Binding-site contacts:
Ligand atom C05 contacts residue THR234 of chain 1.C at 3.5 Å.
Ligand atom C08 contacts residue TYR74 of chain 1.C at 3.6 Å (hydrophobic).
Ligand atom C10 contacts residue TYR74 of chain 1.C at 3.8 Å (hydrophobic).
Ligand atom N23 contacts residue ASP35 of chain 1.C at 2.6 Å (salt-bridge).
Ligand atom C14 contacts residue TYR74 of chain 1.C at 3.6 Å (hydrophobic).
Ligand atom C17 contacts residue LYS78 of chain 1.C at 3.7 Å.
Ligand atom O13 contacts residue TRP79 of chain 1.C at 3.3 Å (h-bond).
Ligand atom O04 contacts residue GLY233 of chain 1.C at 3.2 Å (h-bond).
Ligand atom N25 contacts residue GLY233 of chain 1.C at 3.6 Å.
Ligand atom C15 contacts residue PHE111 of chain 1.C at 3.6 Å (hydrophobic).
Ligand atom C22 contacts residue ASP35 of chain 1.C at 3.3 Å.
Ligand atom C24 contacts residue ASP35 of chain 1.C at 3.5 Å.
Ligand atom C19 contacts residue VAL72 of chain 1.C at 3.6 Å (hydrophobic).
Ligand atom C18 contacts residue LYS78 of chain 1.C at 3.2 Å.
Ligand atom C16 contacts residue PHE111 of chain 1.C at 3.7 Å (hydrophobic).
Ligand atom C21 contacts residue ILE121 of chain 1.C at 3.2 Å (hydrophobic).
Ligand atom C06 contacts residue THR234 of chain 1.C at 3.7 Å.
Ligand atom C18 contacts residue GLY77 of chain 1.C at 3.5 Å.
Ligand atom C06 contacts residue TYR74 of chain 1.C at 3.9 Å (hydrophobic).
Ligand atom C14 contacts residue PHE111 of chain 1.C at 3.7 Å (hydrophobic).
Ligand atom C06 contacts residue ASP231 of chain 1.C at 3.5 Å.
Ligand atom C28 contacts residue ILE113 of chain 1.C at 3.8 Å (hydrophobic).
Ligand atom C17 contacts residue GLY77 of chain 1.C at 3.8 Å.
Ligand atom N25 contacts residue ASP35 of chain 1.C at 2.9 Å (salt-bridge).
Ligand atom C19 contacts residue PHE111 of chain 1.C at 3.8 Å (hydrophobic).
Ligand atom C17 contacts residue PHE111 of chain 1.C at 3.8 Å (hydrophobic).
Ligand atom N25 contacts residue ASP231 of chain 1.C at 2.8 Å (salt-bridge).
Ligand atom C18 contacts residue TYR74 of chain 1.C at 3.8 Å (hydrophobic).
Ligand atom C19 contacts residue TRP79 of chain 1.C at 3.4 Å (hydrophobic).
Ligand atom C05 contacts residue TYR74 of chain 1.C at 3.7 Å (hydrophobic).
Ligand atom C19 contacts residue TYR74 of chain 1.C at 3.6 Å (hydrophobic).
Ligand atom C16 contacts residue LYS110 of chain 1.C at 3.5 Å.
Ligand atom N25 contacts residue GLY37 of chain 1.C at 3.6 Å.
Ligand atom C15 contacts residue TYR74 of chain 1.C at 3.8 Å (hydrophobic).
Ligand atom C18 contacts residue PHE111 of chain 1.C at 3.9 Å (hydrophobic).
Ligand atom C17 contacts residue LYS110 of chain 1.C at 3.3 Å.
Ligand atom C01 contacts residue TYR74 of chain 1.C at 3.2 Å (hydrophobic).
Ligand atom C12 contacts residue TRP79 of chain 1.C at 3.9 Å (hydrophobic).
Ligand atom C21 contacts residue ASP35 of chain 1.C at 3.2 Å.
Ligand atom O13 contacts residue VAL72 of chain 1.C at 3.1 Å.

Sequence of chain 1.C:
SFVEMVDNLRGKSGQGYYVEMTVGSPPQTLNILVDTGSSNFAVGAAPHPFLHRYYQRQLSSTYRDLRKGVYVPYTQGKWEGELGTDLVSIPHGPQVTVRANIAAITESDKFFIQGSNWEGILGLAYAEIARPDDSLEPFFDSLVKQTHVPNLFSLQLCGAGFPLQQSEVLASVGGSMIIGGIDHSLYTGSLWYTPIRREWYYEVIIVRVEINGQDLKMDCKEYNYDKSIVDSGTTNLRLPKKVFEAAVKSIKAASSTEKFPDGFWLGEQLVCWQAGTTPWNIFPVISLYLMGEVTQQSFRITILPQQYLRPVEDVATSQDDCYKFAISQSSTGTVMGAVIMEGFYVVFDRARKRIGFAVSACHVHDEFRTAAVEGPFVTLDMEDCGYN

The small molecule below binds the protein below.
Small molecule (SMILES): CN(C(=O)CCN1Cc2cc(C(=O)c3ccccc3)ccc2N=C1N)C1CCCCC1